Binding-site contacts:
Ligand atom C contacts residue GLN183 of chain 1.A at 3.8 Å.
Ligand atom NO contacts residue HEM1 of chain 1.E at 3.5 Å.
Ligand atom C' contacts residue HEM1 of chain 1.E at 3.7 Å.
Ligand atom O3 contacts residue TRP292 of chain 1.A at 3.1 Å (h-bond).
Ligand atom O2 contacts residue SER290 of chain 1.A at 3.5 Å.
Ligand atom CE1 contacts residue TYR411 of chain 1.A at 3.7 Å (hydrophobic).
Ligand atom NH2 contacts residue GLU297 of chain 1.A at 3.3 Å (salt-bridge).
Ligand atom CZ contacts residue GLU297 of chain 1.A at 3.6 Å.
Ligand atom O2 contacts residue GLY291 of chain 1.A at 3.2 Å (h-bond).
Ligand atom CD contacts residue GLU297 of chain 1.A at 3.7 Å.
Ligand atom O3 contacts residue PRO270 of chain 1.A at 3.6 Å.
Ligand atom O2 contacts residue HEM1 of chain 1.E at 3.2 Å.
Ligand atom CD1 contacts residue TYR411 of chain 1.A at 3.4 Å (hydrophobic).
Ligand atom CG contacts residue GLU297 of chain 1.A at 3.5 Å.
Ligand atom N1' contacts residue ARG186 of chain 1.A at 3.5 Å (salt-bridge).
Ligand atom CD contacts residue VAL272 of chain 1.A at 3.9 Å (hydrophobic).
Ligand atom CA' contacts residue HEM1 of chain 1.E at 3.5 Å.
Ligand atom NO contacts residue GLY291 of chain 1.A at 3.4 Å (h-bond).
Ligand atom CD contacts residue HEM1 of chain 1.E at 3.7 Å.
Ligand atom O' contacts residue ARG186 of chain 1.A at 3.5 Å (salt-bridge).
Ligand atom N1' contacts residue GLN183 of chain 1.A at 3.7 Å.
Ligand atom N contacts residue HEM1 of chain 1.E at 3.1 Å (h-bond).
Ligand atom O3 contacts residue HEM1 of chain 1.E at 3.2 Å.
Ligand atom NE contacts residue GLU297 of chain 1.A at 2.9 Å (salt-bridge).
Ligand atom CE1 contacts residue VAL40 of chain 1.A at 3.6 Å (hydrophobic).
Ligand atom CB contacts residue HEM1 of chain 1.E at 3.5 Å.
Ligand atom O2 contacts residue PHE289 of chain 1.A at 3.2 Å.
Ligand atom NE contacts residue HEM1 of chain 1.E at 3.7 Å.
Ligand atom NH2 contacts residue TRP292 of chain 1.A at 3.3 Å (h-bond).
Ligand atom CB contacts residue VAL272 of chain 1.A at 3.7 Å (hydrophobic).
Ligand atom O contacts residue GLN183 of chain 1.A at 2.8 Å.
Ligand atom N' contacts residue GOL1 of chain 1.H at 3.6 Å (h-bond).
Ligand atom O3 contacts residue GLY291 of chain 1.A at 2.8 Å (h-bond).
Ligand atom O contacts residue ARG186 of chain 1.A at 3.1 Å (salt-bridge).
Ligand atom CE2 contacts residue TRP10 of chain 1.B at 3.8 Å (hydrophobic).
Ligand atom O3 contacts residue SER290 of chain 1.A at 3.8 Å.
Ligand atom CG contacts residue HEM1 of chain 1.E at 3.5 Å.
Ligand atom C contacts residue ARG186 of chain 1.A at 3.4 Å.
Ligand atom CA contacts residue HEM1 of chain 1.E at 3.3 Å.
Ligand atom NH2 contacts residue HEM1 of chain 1.E at 3.6 Å.

Sequence of chain 1.B:
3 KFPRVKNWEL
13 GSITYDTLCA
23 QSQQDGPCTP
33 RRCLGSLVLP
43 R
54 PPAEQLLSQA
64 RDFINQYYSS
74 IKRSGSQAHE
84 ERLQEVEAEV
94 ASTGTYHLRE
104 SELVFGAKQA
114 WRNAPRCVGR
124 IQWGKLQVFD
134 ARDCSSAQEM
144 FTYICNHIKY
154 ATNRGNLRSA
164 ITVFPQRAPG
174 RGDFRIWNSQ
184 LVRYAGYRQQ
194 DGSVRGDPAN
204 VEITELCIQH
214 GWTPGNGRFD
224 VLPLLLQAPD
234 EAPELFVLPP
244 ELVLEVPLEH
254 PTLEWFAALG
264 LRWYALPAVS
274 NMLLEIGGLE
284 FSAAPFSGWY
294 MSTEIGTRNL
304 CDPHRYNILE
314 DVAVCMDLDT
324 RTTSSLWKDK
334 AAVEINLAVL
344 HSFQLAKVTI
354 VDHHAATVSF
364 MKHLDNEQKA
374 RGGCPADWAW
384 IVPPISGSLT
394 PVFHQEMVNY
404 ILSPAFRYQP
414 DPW

A protein and the small-molecule ligand that binds it are described below.
Small molecule (SMILES): N=C(NCCC[C@@H](NC(=O)[C@H](N)Cc1ccccc1)C(N)=O)NN(O)O

Sequence of chain 1.A:
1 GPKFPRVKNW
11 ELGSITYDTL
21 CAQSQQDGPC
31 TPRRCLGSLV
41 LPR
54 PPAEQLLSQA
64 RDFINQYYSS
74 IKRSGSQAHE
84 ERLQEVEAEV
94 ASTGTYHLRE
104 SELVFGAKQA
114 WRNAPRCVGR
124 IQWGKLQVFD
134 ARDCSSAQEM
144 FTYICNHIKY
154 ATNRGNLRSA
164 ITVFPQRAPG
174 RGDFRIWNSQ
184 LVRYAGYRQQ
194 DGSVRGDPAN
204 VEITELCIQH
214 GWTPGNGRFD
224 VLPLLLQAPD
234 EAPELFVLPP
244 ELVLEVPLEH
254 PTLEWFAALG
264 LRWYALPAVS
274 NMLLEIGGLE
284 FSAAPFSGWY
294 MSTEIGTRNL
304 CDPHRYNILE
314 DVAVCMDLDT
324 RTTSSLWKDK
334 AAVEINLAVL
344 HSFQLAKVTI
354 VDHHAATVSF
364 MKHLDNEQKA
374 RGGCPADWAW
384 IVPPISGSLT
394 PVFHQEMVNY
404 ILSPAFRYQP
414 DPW